This protein binds this small molecule.
Small molecule (SMILES): CC(=O)N[C@H]1[C@H](O[C@H]2[C@H](O)[C@@H](NC(C)=O)CO[C@@H]2CO)O[C@H](CO)[C@@H](O)[C@@H]1O

Sequence of chain 1.A:
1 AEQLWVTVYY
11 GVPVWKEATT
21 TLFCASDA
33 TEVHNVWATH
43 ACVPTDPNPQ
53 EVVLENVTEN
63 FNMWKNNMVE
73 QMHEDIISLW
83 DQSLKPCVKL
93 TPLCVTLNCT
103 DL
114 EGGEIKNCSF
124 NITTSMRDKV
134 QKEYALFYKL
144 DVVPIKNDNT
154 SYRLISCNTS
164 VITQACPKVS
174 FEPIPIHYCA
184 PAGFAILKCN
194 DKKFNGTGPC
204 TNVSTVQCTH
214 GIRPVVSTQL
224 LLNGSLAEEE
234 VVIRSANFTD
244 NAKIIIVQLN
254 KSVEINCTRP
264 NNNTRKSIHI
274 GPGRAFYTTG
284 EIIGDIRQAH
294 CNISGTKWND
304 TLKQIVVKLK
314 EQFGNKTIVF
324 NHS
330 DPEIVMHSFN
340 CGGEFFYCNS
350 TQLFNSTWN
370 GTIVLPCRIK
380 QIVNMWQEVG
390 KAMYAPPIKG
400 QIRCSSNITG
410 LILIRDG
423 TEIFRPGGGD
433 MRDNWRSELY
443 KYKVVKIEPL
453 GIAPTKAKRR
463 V

Binding-site contacts:
Ligand atom N2 contacts residue THR350 of chain 1.A at 3.8 Å.
Ligand atom C7 contacts residue MET335 of chain 1.A at 4.3 Å (hydrophobic).
Ligand atom N2 contacts residue ASN348 of chain 1.A at 3.0 Å (h-bond).
Ligand atom C8 contacts residue ASN348 of chain 1.A at 3.9 Å.
Ligand atom C1 contacts residue ASN348 of chain 1.A at 1.4 Å.
Ligand atom C5 contacts residue ASN348 of chain 1.A at 3.6 Å.
Ligand atom C8 contacts residue MET335 of chain 1.A at 3.8 Å (hydrophobic).
Ligand atom C2 contacts residue THR350 of chain 1.A at 4.1 Å.
Ligand atom C1 contacts residue THR350 of chain 1.A at 3.4 Å.
Ligand atom O7 contacts residue MET335 of chain 1.A at 3.8 Å.
Ligand atom C7 contacts residue ASN348 of chain 1.A at 3.2 Å.
Ligand atom O5 contacts residue THR350 of chain 1.A at 4.3 Å.
Ligand atom C2 contacts residue ASN348 of chain 1.A at 2.5 Å.
Ligand atom O7 contacts residue ASN348 of chain 1.A at 2.9 Å (h-bond).
Ligand atom C4 contacts residue ASN348 of chain 1.A at 4.2 Å.
Ligand atom C3 contacts residue ASN348 of chain 1.A at 3.8 Å.
Ligand atom O5 contacts residue ASN348 of chain 1.A at 2.3 Å (h-bond).